A small-molecule ligand and the protein it binds are described below.
Small molecule (SMILES): CC(=O)N[C@@H]1[C@@H](O)[C@H](O)[C@@H](CO)O[C@H]1O

Sequence of chain 1.B:
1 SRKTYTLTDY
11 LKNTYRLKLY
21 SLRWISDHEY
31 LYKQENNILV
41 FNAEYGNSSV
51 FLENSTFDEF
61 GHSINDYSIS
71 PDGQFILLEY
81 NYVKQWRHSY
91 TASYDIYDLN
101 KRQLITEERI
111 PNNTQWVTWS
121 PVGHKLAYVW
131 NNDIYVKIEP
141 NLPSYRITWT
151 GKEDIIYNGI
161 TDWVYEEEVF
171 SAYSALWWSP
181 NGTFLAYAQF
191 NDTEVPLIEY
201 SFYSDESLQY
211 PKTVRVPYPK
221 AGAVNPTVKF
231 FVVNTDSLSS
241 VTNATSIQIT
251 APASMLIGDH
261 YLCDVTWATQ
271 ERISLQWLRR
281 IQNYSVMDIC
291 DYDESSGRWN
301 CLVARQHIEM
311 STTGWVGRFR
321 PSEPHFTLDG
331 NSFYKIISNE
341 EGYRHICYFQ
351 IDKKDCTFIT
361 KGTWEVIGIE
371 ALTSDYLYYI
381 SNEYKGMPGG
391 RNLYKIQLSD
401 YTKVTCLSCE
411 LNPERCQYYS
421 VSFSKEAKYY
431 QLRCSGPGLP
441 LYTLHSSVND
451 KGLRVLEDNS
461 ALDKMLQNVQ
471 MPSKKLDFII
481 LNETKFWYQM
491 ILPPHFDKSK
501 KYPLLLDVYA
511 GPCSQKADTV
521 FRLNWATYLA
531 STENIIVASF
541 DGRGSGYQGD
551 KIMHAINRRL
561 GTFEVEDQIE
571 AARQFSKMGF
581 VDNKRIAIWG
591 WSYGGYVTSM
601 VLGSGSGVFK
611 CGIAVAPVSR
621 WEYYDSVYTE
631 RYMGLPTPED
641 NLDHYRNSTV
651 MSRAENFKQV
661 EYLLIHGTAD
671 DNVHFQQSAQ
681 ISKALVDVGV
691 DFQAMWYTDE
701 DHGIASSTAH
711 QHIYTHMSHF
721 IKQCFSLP

Binding-site contacts:
Ligand atom N2 contacts residue ASN47 of chain 1.B at 3.0 Å (h-bond).
Ligand atom N2 contacts residue GLU29 of chain 1.B at 4.4 Å.
Ligand atom C7 contacts residue SER48 of chain 1.B at 4.5 Å.
Ligand atom C8 contacts residue GLU29 of chain 1.B at 3.6 Å.
Ligand atom C7 contacts residue ASN47 of chain 1.B at 3.3 Å.
Ligand atom C7 contacts residue SER49 of chain 1.B at 3.6 Å.
Ligand atom O7 contacts residue SER49 of chain 1.B at 2.7 Å (h-bond).
Ligand atom C8 contacts residue SER49 of chain 1.B at 4.0 Å.
Ligand atom C8 contacts residue ASN47 of chain 1.B at 4.0 Å.
Ligand atom C2 contacts residue ASN47 of chain 1.B at 2.8 Å.
Ligand atom C8 contacts residue PHE41 of chain 1.B at 4.5 Å (hydrophobic).
Ligand atom C3 contacts residue ASN47 of chain 1.B at 4.3 Å.
Ligand atom C7 contacts residue ASN42 of chain 1.B at 4.4 Å.
Ligand atom C1 contacts residue ASN47 of chain 1.B at 2.4 Å.
Ligand atom C8 contacts residue ASN42 of chain 1.B at 4.3 Å.
Ligand atom C5 contacts residue ASN47 of chain 1.B at 4.5 Å.
Ligand atom O7 contacts residue ASN47 of chain 1.B at 3.0 Å (h-bond).
Ligand atom O5 contacts residue ASN47 of chain 1.B at 3.1 Å (h-bond).
Ligand atom O7 contacts residue SER48 of chain 1.B at 3.7 Å.
Ligand atom N2 contacts residue ASN42 of chain 1.B at 4.0 Å.
Ligand atom C8 contacts residue VAL40 of chain 1.B at 3.8 Å (hydrophobic).